Sequence of chain 1.A:
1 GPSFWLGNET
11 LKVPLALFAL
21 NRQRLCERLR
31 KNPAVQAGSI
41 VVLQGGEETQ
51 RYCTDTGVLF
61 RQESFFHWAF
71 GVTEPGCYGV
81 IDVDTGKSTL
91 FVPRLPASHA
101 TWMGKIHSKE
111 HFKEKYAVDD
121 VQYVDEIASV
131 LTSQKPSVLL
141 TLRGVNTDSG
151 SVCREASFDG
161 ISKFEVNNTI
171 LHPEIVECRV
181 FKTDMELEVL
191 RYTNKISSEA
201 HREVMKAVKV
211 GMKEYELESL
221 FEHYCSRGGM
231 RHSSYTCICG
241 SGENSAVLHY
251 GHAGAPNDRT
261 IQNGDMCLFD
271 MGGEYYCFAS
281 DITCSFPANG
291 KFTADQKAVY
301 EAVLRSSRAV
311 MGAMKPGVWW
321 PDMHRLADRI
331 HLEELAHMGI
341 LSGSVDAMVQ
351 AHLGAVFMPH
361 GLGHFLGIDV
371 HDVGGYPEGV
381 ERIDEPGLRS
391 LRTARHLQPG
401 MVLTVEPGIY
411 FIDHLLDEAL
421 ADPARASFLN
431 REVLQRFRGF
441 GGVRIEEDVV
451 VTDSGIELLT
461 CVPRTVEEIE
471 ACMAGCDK

Sequence of chain 1.B:
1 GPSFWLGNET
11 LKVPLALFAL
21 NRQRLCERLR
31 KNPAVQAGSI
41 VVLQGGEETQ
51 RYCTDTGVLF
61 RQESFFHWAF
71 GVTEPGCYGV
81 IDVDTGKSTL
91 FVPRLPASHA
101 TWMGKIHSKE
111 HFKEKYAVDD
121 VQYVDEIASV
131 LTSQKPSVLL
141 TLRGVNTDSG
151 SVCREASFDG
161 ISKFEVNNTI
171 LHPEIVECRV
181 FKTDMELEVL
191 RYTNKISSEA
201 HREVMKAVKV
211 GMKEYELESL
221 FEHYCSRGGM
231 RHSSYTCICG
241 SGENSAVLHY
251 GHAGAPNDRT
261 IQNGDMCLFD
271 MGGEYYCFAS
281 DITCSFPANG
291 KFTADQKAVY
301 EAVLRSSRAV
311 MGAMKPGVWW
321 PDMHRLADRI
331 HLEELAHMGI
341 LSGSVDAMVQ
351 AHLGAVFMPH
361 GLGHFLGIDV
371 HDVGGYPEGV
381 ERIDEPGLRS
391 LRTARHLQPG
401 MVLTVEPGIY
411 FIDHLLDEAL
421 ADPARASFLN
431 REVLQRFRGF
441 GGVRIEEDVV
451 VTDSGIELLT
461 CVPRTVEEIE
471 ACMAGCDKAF

Binding-site contacts:
Ligand atom OXT contacts residue GLY1 of chain 1.F at 3.9 Å.
Ligand atom O contacts residue HIS249 of chain 1.A at 2.8 Å (h-bond).
Ligand atom CA contacts residue GLY1 of chain 1.F at 2.5 Å.
Ligand atom C contacts residue HIS371 of chain 1.A at 3.7 Å.
Ligand atom CD contacts residue HIS249 of chain 1.A at 3.7 Å.
Ligand atom CA contacts residue OH1 of chain 1.E at 3.6 Å.
Ligand atom CA contacts residue HIS249 of chain 1.A at 4.2 Å.
Ligand atom C contacts residue ARG392 of chain 1.A at 3.7 Å.
Ligand atom CG contacts residue GLY1 of chain 1.F at 3.6 Å.
Ligand atom CG contacts residue OH1 of chain 1.E at 3.8 Å.
Ligand atom O contacts residue HIS371 of chain 1.A at 3.4 Å.
Ligand atom CA contacts residue GLU406 of chain 1.A at 3.4 Å.
Ligand atom CD contacts residue ASP270 of chain 1.A at 3.8 Å.
Ligand atom CG contacts residue HIS360 of chain 1.A at 4.1 Å.
Ligand atom CD contacts residue OH1 of chain 1.E at 3.3 Å.
Ligand atom CB contacts residue GLU406 of chain 1.A at 3.5 Å.
Ligand atom CB contacts residue HIS360 of chain 1.A at 3.7 Å.
Ligand atom CD contacts residue LEU248 of chain 1.A at 3.7 Å (hydrophobic).
Ligand atom CG contacts residue GLU406 of chain 1.A at 3.3 Å.
Ligand atom CD contacts residue GLU406 of chain 1.A at 3.8 Å.
Ligand atom C contacts residue TRP102 of chain 1.B at 4.1 Å (hydrophobic).
Ligand atom OXT contacts residue ARG392 of chain 1.A at 2.9 Å (salt-bridge).
Ligand atom C contacts residue HIS249 of chain 1.A at 3.9 Å.
Ligand atom N contacts residue GLY1 of chain 1.F at 1.4 Å.
Ligand atom CD contacts residue GLY1 of chain 1.F at 2.5 Å.
Ligand atom O contacts residue TRP102 of chain 1.B at 3.6 Å.
Ligand atom N contacts residue MN1 of chain 1.D at 4.2 Å.
Ligand atom CA contacts residue MN1 of chain 1.C at 4.0 Å.
Ligand atom CD contacts residue ARG444 of chain 1.A at 3.6 Å.
Ligand atom OXT contacts residue HIS371 of chain 1.A at 4.0 Å.
Ligand atom N contacts residue HIS249 of chain 1.A at 3.6 Å.
Ligand atom O contacts residue GLY1 of chain 1.F at 3.2 Å.
Ligand atom C contacts residue GLY1 of chain 1.F at 3.1 Å.
Ligand atom N contacts residue OH1 of chain 1.E at 2.9 Å (h-bond).
Ligand atom CG contacts residue ARG444 of chain 1.A at 3.6 Å.
Ligand atom N contacts residue GLU406 of chain 1.A at 3.5 Å (salt-bridge).
Ligand atom O contacts residue ARG392 of chain 1.A at 3.0 Å (salt-bridge).
Ligand atom N contacts residue MN1 of chain 1.C at 3.8 Å.
Ligand atom CB contacts residue GLY1 of chain 1.F at 3.6 Å.
Ligand atom OXT contacts residue HIS364 of chain 1.A at 4.1 Å.

The protein below binds the small molecule below.
Small molecule (SMILES): O=C(O)[C@@H]1CCCN1